Sequence of chain 1.I:
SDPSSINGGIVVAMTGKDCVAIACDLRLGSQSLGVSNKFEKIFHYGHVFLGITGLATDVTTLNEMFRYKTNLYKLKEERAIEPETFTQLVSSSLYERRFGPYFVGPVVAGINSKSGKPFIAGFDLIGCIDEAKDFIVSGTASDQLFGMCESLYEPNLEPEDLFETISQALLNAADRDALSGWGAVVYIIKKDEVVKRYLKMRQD

Binding-site contacts:
Ligand atom C38 contacts residue ARG19 of chain 1.H at 3.6 Å.
Ligand atom O14 contacts residue ALA49 of chain 1.H at 2.9 Å (h-bond).
Ligand atom C37 contacts residue GLY168 of chain 1.H at 3.6 Å.
Ligand atom C38 contacts residue GLY168 of chain 1.H at 3.1 Å.
Ligand atom C13 contacts residue ALA49 of chain 1.H at 3.6 Å (hydrophobic).
Ligand atom C44 contacts residue ALA49 of chain 1.H at 3.8 Å (hydrophobic).
Ligand atom O32 contacts residue ALA46 of chain 1.H at 3.5 Å.
Ligand atom O14 contacts residue THR48 of chain 1.H at 3.7 Å.
Ligand atom N15 contacts residue THR21 of chain 1.H at 3.3 Å (h-bond).
Ligand atom O40 contacts residue THR1 of chain 1.H at 3.6 Å.
Ligand atom C31 contacts residue LYS33 of chain 1.H at 3.8 Å.
Ligand atom C11 contacts residue ASP125 of chain 1.I at 3.8 Å.
Ligand atom C45 contacts residue CYS31 of chain 1.H at 3.4 Å (hydrophobic).
Ligand atom C62 contacts residue GLY47 of chain 1.H at 3.7 Å.
Ligand atom O3 contacts residue THR21 of chain 1.H at 3.4 Å (h-bond).
Ligand atom N28 contacts residue THR1 of chain 1.H at 3.7 Å.
Ligand atom C39 contacts residue SER129 of chain 1.H at 3.8 Å.
Ligand atom C38 contacts residue THR1 of chain 1.H at 2.5 Å.
Ligand atom C30 contacts residue THR1 of chain 1.H at 2.7 Å.
Ligand atom O32 contacts residue THR1 of chain 1.H at 2.2 Å (h-bond).
Ligand atom N1 contacts residue ASP125 of chain 1.I at 3.2 Å (salt-bridge).
Ligand atom C43 contacts residue THR52 of chain 1.H at 3.7 Å.
Ligand atom C42 contacts residue GLY45 of chain 1.H at 3.4 Å.
Ligand atom C39 contacts residue THR1 of chain 1.H at 2.4 Å.
Ligand atom C26 contacts residue GLY47 of chain 1.H at 3.6 Å.
Ligand atom O27 contacts residue THR21 of chain 1.H at 3.5 Å (h-bond).
Ligand atom C30 contacts residue GLY47 of chain 1.H at 3.6 Å.
Ligand atom C63 contacts residue GLY47 of chain 1.H at 3.6 Å.
Ligand atom C60 contacts residue THR48 of chain 1.H at 3.6 Å.
Ligand atom C16 contacts residue GLY47 of chain 1.H at 3.4 Å.
Ligand atom C41 contacts residue THR1 of chain 1.H at 3.6 Å.
Ligand atom C44 contacts residue CYS31 of chain 1.H at 3.5 Å (hydrophobic).
Ligand atom O32 contacts residue GLY47 of chain 1.H at 3.2 Å (h-bond).
Ligand atom O27 contacts residue SER20 of chain 1.H at 3.6 Å.
Ligand atom C37 contacts residue THR1 of chain 1.H at 1.5 Å.
Ligand atom C45 contacts residue ALA49 of chain 1.H at 3.7 Å (hydrophobic).
Ligand atom C31 contacts residue THR1 of chain 1.H at 1.4 Å.
Ligand atom N28 contacts residue GLY47 of chain 1.H at 3.0 Å (h-bond).
Ligand atom C12 contacts residue THR21 of chain 1.H at 3.1 Å.
Ligand atom C29 contacts residue THR1 of chain 1.H at 2.3 Å.

Sequence of chain 1.H:
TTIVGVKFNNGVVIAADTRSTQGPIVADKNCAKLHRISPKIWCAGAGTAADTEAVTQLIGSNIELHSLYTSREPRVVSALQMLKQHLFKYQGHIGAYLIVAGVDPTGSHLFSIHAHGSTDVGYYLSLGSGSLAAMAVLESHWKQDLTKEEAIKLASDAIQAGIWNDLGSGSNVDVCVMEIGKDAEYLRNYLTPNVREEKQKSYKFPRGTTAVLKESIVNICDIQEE

The small molecule below binds the protein below.
Small molecule (SMILES): C[C@H](CO)[C@H](O)[C@H](Cc1ccccc1)NC(=O)[C@H](Cc1c[nH]c2ccccc12)NC(=O)[C@@H](C)NC(=O)CN1CCOCC1